Binding-site contacts:
Ligand atom N2 contacts residue THR213 of chain 1.D at 4.2 Å.
Ligand atom O5 contacts residue ASN211 of chain 1.D at 2.3 Å (h-bond).
Ligand atom C3 contacts residue ASN211 of chain 1.D at 3.9 Å.
Ligand atom O7 contacts residue LEU102 of chain 1.E at 4.0 Å.
Ligand atom C7 contacts residue LEU102 of chain 1.E at 4.3 Å (hydrophobic).
Ligand atom C8 contacts residue GLY104 of chain 1.E at 4.4 Å.
Ligand atom O7 contacts residue ASN211 of chain 1.D at 3.3 Å (h-bond).
Ligand atom C2 contacts residue THR213 of chain 1.D at 4.2 Å.
Ligand atom C7 contacts residue ASN211 of chain 1.D at 3.4 Å.
Ligand atom C2 contacts residue ASN211 of chain 1.D at 2.6 Å.
Ligand atom N2 contacts residue ASN211 of chain 1.D at 2.8 Å (h-bond).
Ligand atom C8 contacts residue ASN211 of chain 1.D at 4.1 Å.
Ligand atom C4 contacts residue ASN211 of chain 1.D at 4.3 Å.
Ligand atom C5 contacts residue THR213 of chain 1.D at 3.6 Å.
Ligand atom O6 contacts residue GLN214 of chain 1.D at 4.0 Å.
Ligand atom C3 contacts residue THR213 of chain 1.D at 4.1 Å.
Ligand atom O5 contacts residue THR213 of chain 1.D at 4.0 Å.
Ligand atom C4 contacts residue THR213 of chain 1.D at 4.3 Å.
Ligand atom O3 contacts residue GLY104 of chain 1.E at 3.7 Å.
Ligand atom C8 contacts residue LEU102 of chain 1.E at 3.8 Å (hydrophobic).
Ligand atom C8 contacts residue VAL197 of chain 1.D at 3.8 Å (hydrophobic).
Ligand atom N2 contacts residue GLY104 of chain 1.E at 4.1 Å.
Ligand atom C1 contacts residue ASN211 of chain 1.D at 1.4 Å.
Ligand atom O7 contacts residue GLY104 of chain 1.E at 3.2 Å.
Ligand atom C5 contacts residue ASN211 of chain 1.D at 3.5 Å.
Ligand atom O7 contacts residue TYR107 of chain 1.E at 3.6 Å.
Ligand atom C2 contacts residue GLY104 of chain 1.E at 3.9 Å.
Ligand atom C7 contacts residue GLY104 of chain 1.E at 3.6 Å.
Ligand atom O7 contacts residue LYS103 of chain 1.E at 4.2 Å.
Ligand atom C1 contacts residue THR213 of chain 1.D at 3.7 Å.
Ligand atom C3 contacts residue GLY104 of chain 1.E at 4.4 Å.
Ligand atom O4 contacts residue NAG1 of chain 1.GA at 3.8 Å.

The small molecule below binds the protein below.
Small molecule (SMILES): CC(=O)N[C@@H]1[C@@H](O)[C@H](O)[C@@H](CO)O[C@H]1O

Sequence of chain 1.E:
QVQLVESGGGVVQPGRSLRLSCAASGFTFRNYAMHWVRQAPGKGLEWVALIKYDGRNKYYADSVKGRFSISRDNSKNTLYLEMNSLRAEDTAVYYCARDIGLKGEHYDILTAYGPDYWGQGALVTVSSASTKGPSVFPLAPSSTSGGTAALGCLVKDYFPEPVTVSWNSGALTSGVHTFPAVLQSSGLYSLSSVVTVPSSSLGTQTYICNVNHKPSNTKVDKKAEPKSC

Sequence of chain 1.D:
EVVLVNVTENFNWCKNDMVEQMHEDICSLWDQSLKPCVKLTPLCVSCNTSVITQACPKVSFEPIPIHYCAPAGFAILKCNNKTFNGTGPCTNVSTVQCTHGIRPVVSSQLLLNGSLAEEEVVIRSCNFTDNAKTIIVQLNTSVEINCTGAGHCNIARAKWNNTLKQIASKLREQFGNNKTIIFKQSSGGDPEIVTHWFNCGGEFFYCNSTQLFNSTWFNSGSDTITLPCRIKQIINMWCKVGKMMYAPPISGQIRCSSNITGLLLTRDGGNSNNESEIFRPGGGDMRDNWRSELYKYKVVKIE